Sequence of chain 1.E:
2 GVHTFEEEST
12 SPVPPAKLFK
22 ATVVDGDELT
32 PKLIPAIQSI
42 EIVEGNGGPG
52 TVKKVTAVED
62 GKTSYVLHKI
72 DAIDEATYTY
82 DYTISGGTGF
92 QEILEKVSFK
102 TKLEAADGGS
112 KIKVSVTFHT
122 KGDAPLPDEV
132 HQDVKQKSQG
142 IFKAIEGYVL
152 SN

This small molecule binds to this protein.
Small molecule (SMILES): O=S(=O)(O)c1cccc2cccc(Nc3ccccc3)c12

Binding-site contacts:
Ligand atom C14 contacts residue LYS122 of chain 1.E at 3.7 Å.
Ligand atom O2 contacts residue GLY123 of chain 1.E at 4.0 Å.
Ligand atom O2 contacts residue ASP124 of chain 1.E at 3.6 Å (salt-bridge).
Ligand atom S contacts residue ALA125 of chain 1.E at 3.8 Å.
Ligand atom C8 contacts residue ASP124 of chain 1.E at 4.2 Å.
Ligand atom C12 contacts residue LYS122 of chain 1.E at 4.2 Å.
Ligand atom C10 contacts residue ALA125 of chain 1.E at 3.7 Å (hydrophobic).
Ligand atom N contacts residue ALA125 of chain 1.E at 3.7 Å.
Ligand atom C15 contacts residue LYS122 of chain 1.E at 3.6 Å.
Ligand atom C7 contacts residue PRO126 of chain 1.E at 3.8 Å (hydrophobic).
Ligand atom O3 contacts residue GLY123 of chain 1.E at 4.0 Å.
Ligand atom C3 contacts residue ALA125 of chain 1.E at 4.3 Å (hydrophobic).
Ligand atom O2 contacts residue ALA125 of chain 1.E at 3.8 Å.
Ligand atom O3 contacts residue ASP124 of chain 1.E at 2.8 Å (salt-bridge).
Ligand atom C10 contacts residue PRO126 of chain 1.E at 4.3 Å (hydrophobic).
Ligand atom C16 contacts residue LYS122 of chain 1.E at 4.1 Å.
Ligand atom C11 contacts residue LYS122 of chain 1.E at 4.2 Å.
Ligand atom C11 contacts residue ALA125 of chain 1.E at 4.4 Å (hydrophobic).
Ligand atom C9 contacts residue ALA125 of chain 1.E at 3.8 Å (hydrophobic).
Ligand atom C8 contacts residue ALA125 of chain 1.E at 4.3 Å (hydrophobic).
Ligand atom S contacts residue ASP124 of chain 1.E at 3.7 Å.
Ligand atom C3 contacts residue ILE94 of chain 1.E at 4.1 Å (hydrophobic).
Ligand atom C5 contacts residue ALA125 of chain 1.E at 4.2 Å (hydrophobic).
Ligand atom C9 contacts residue ASP124 of chain 1.E at 4.3 Å.
Ligand atom O2 contacts residue LYS122 of chain 1.E at 3.9 Å.
Ligand atom C8 contacts residue PRO126 of chain 1.E at 4.3 Å (hydrophobic).
Ligand atom C1 contacts residue ALA125 of chain 1.E at 3.5 Å (hydrophobic).
Ligand atom C6 contacts residue PRO126 of chain 1.E at 3.5 Å (hydrophobic).
Ligand atom C12 contacts residue GLY123 of chain 1.E at 4.4 Å.
Ligand atom C4 contacts residue PRO126 of chain 1.E at 4.2 Å (hydrophobic).
Ligand atom N contacts residue LYS122 of chain 1.E at 4.2 Å.
Ligand atom O3 contacts residue ALA125 of chain 1.E at 3.3 Å (h-bond).
Ligand atom C2 contacts residue ALA125 of chain 1.E at 3.8 Å (hydrophobic).
Ligand atom C13 contacts residue LYS122 of chain 1.E at 3.9 Å.
Ligand atom C5 contacts residue PRO126 of chain 1.E at 3.8 Å (hydrophobic).
Ligand atom C2 contacts residue ILE94 of chain 1.E at 4.2 Å (hydrophobic).